Sequence of chain 1.A:
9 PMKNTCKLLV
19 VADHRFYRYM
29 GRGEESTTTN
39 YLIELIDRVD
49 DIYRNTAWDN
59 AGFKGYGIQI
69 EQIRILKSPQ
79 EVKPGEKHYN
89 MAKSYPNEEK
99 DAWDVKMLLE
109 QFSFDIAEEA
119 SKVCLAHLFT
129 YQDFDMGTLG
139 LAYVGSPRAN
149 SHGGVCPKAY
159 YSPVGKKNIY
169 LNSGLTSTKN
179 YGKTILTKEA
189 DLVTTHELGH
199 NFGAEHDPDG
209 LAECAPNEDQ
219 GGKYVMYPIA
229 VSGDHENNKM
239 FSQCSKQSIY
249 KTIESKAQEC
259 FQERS

A small-molecule ligand and the protein it binds are described below.
Small molecule (SMILES): CC(C)C[C@H](CC(=O)NO)C(=O)N[C@H](C(=O)NC(C)C(=O)NCCN)C(C)(C)C

Binding-site contacts:
Ligand atom C10 contacts residue ALA228 of chain 1.A at 3.9 Å (hydrophobic).
Ligand atom C2 contacts residue TYR225 of chain 1.A at 3.8 Å (hydrophobic).
Ligand atom O contacts residue HIS204 of chain 1.A at 2.9 Å (h-bond).
Ligand atom N contacts residue GLU195 of chain 1.A at 3.1 Å (salt-bridge).
Ligand atom C5 contacts residue GLY135 of chain 1.A at 3.5 Å.
Ligand atom C2 contacts residue ALA228 of chain 1.A at 3.6 Å (hydrophobic).
Ligand atom O1 contacts residue GLY135 of chain 1.A at 3.8 Å.
Ligand atom C12 contacts residue ASN178 of chain 1.A at 3.7 Å.
Ligand atom C10 contacts residue GLY135 of chain 1.A at 3.7 Å.
Ligand atom CB contacts residue GLU195 of chain 1.A at 3.6 Å.
Ligand atom O4 contacts residue ZN1 of chain 1.E at 2.1 Å.
Ligand atom C contacts residue ZN1 of chain 1.E at 2.8 Å.
Ligand atom C0 contacts residue GLY138 of chain 1.A at 3.5 Å.
Ligand atom C contacts residue GLY138 of chain 1.A at 3.8 Å.
Ligand atom C7 contacts residue THR136 of chain 1.A at 3.8 Å.
Ligand atom O1 contacts residue LEU137 of chain 1.A at 2.8 Å (h-bond).
Ligand atom C9 contacts residue MET134 of chain 1.A at 3.5 Å (hydrophobic).
Ligand atom O3 contacts residue GLY135 of chain 1.A at 3.8 Å.
Ligand atom N contacts residue GLY138 of chain 1.A at 3.1 Å (h-bond).
Ligand atom C contacts residue HIS194 of chain 1.A at 3.8 Å.
Ligand atom O4 contacts residue HIS194 of chain 1.A at 3.3 Å (h-bond).
Ligand atom O3 contacts residue TYR179 of chain 1.A at 2.7 Å (h-bond).
Ligand atom C3 contacts residue VAL191 of chain 1.A at 3.8 Å (hydrophobic).
Ligand atom O2 contacts residue ALA228 of chain 1.A at 2.9 Å (h-bond).
Ligand atom O4 contacts residue GLU195 of chain 1.A at 2.7 Å (salt-bridge).
Ligand atom N contacts residue ZN1 of chain 1.E at 2.8 Å.
Ligand atom N1 contacts residue PRO226 of chain 1.A at 3.3 Å (h-bond).
Ligand atom O2 contacts residue ILE227 of chain 1.A at 3.4 Å.
Ligand atom C2 contacts residue HIS194 of chain 1.A at 3.7 Å.
Ligand atom CA contacts residue PRO226 of chain 1.A at 3.8 Å (hydrophobic).
Ligand atom C13 contacts residue TYR179 of chain 1.A at 3.8 Å (hydrophobic).
Ligand atom C8 contacts residue PRO226 of chain 1.A at 3.6 Å (hydrophobic).
Ligand atom O4 contacts residue HIS198 of chain 1.A at 2.9 Å (h-bond).
Ligand atom N contacts residue HIS194 of chain 1.A at 3.9 Å.
Ligand atom O1 contacts residue THR136 of chain 1.A at 3.3 Å.
Ligand atom O contacts residue ZN1 of chain 1.E at 2.1 Å.
Ligand atom N2 contacts residue GLY135 of chain 1.A at 2.9 Å (h-bond).
Ligand atom C9 contacts residue GLY135 of chain 1.A at 3.9 Å.
Ligand atom C2 contacts residue PRO226 of chain 1.A at 3.7 Å (hydrophobic).
Ligand atom O contacts residue HIS194 of chain 1.A at 3.5 Å (h-bond).